A protein and the small-molecule ligand that binds it are described below.
Small molecule (SMILES): CC(C)[C@H](NC(=O)[C@@H](NC(=O)[C@H](C)NC(=O)[C@@H]1CCCN1C(=O)[C@@H](N)Cc1ccccc1)[C@@H](C)OP(=O)(O)O)C(=O)O

Binding-site contacts:
Ligand atom O3P contacts residue TYR135 of chain 2.A at 2.6 Å (h-bond).
Ligand atom P contacts residue ARG134 of chain 2.A at 3.8 Å.
Ligand atom O contacts residue LYS54 of chain 2.A at 3.7 Å.
Ligand atom O3P contacts residue ARG134 of chain 2.A at 2.8 Å (salt-bridge).
Ligand atom O1P contacts residue ARG61 of chain 2.A at 2.8 Å (salt-bridge).
Ligand atom O contacts residue LYS127 of chain 2.A at 2.8 Å (salt-bridge).
Ligand atom O contacts residue ASN231 of chain 2.A at 3.0 Å (h-bond).
Ligand atom C contacts residue ASN180 of chain 2.A at 3.6 Å.
Ligand atom CG2 contacts residue GE81 of chain 2.E at 3.7 Å.
Ligand atom P contacts residue TYR135 of chain 2.A at 3.8 Å.
Ligand atom CA contacts residue ASN231 of chain 2.A at 3.6 Å.
Ligand atom P contacts residue ARG61 of chain 2.A at 3.6 Å.
Ligand atom CA contacts residue ASN231 of chain 2.A at 3.7 Å.
Ligand atom O1P contacts residue LYS54 of chain 2.A at 3.8 Å.
Ligand atom CG2 contacts residue ASN180 of chain 2.A at 3.7 Å.
Ligand atom CA contacts residue ASN180 of chain 2.A at 3.2 Å.
Ligand atom O contacts residue ASN180 of chain 2.A at 2.8 Å (h-bond).
Ligand atom O2P contacts residue ARG134 of chain 2.A at 2.8 Å (salt-bridge).
Ligand atom OXT contacts residue GE81 of chain 2.E at 3.7 Å.
Ligand atom CG2 contacts residue VAL183 of chain 2.A at 3.7 Å (hydrophobic).
Ligand atom CB contacts residue ASN231 of chain 2.A at 3.6 Å.
Ligand atom CG contacts residue VAL183 of chain 2.A at 3.8 Å (hydrophobic).
Ligand atom OXT contacts residue LYS54 of chain 2.A at 3.8 Å.
Ligand atom O contacts residue VAL183 of chain 2.A at 3.4 Å.
Ligand atom CB contacts residue VAL183 of chain 2.A at 3.9 Å (hydrophobic).
Ligand atom CB contacts residue ASN231 of chain 2.A at 3.6 Å.
Ligand atom CG1 contacts residue LEU227 of chain 2.A at 3.4 Å (hydrophobic).
Ligand atom CG2 contacts residue GLY176 of chain 2.A at 3.5 Å.
Ligand atom CB contacts residue GE81 of chain 2.E at 3.9 Å.
Ligand atom O2P contacts residue ARG61 of chain 2.A at 2.9 Å (salt-bridge).
Ligand atom C contacts residue ASN231 of chain 2.A at 3.7 Å.
Ligand atom CB contacts residue TRP235 of chain 2.A at 3.8 Å (hydrophobic).
Ligand atom CB contacts residue ASN180 of chain 2.A at 3.3 Å.
Ligand atom CD2 contacts residue ARG65 of chain 2.A at 3.9 Å.
Ligand atom O contacts residue LEU179 of chain 2.A at 3.5 Å.
Ligand atom N contacts residue ASN180 of chain 2.A at 3.0 Å (h-bond).
Ligand atom N contacts residue ASN231 of chain 2.A at 2.8 Å (h-bond).
Ligand atom C contacts residue LYS127 of chain 2.A at 3.7 Å.
Ligand atom CG2 contacts residue ARG134 of chain 2.A at 3.8 Å.
Ligand atom CA contacts residue LEU179 of chain 2.A at 3.8 Å (hydrophobic).

Sequence of chain 2.A:
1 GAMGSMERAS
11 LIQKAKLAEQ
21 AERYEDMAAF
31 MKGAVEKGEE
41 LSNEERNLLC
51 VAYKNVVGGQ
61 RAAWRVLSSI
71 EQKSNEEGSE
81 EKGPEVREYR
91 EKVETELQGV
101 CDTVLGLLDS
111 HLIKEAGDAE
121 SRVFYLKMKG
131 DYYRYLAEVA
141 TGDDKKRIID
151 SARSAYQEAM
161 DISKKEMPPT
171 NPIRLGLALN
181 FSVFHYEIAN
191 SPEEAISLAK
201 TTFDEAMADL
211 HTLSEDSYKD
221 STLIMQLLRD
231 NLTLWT